Sequence of chain 1.B:
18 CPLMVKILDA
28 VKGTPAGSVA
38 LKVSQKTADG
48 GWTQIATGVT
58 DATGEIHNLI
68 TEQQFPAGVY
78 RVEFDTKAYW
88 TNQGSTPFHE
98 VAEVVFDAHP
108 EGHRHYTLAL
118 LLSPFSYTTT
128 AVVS

A small-molecule ligand and the protein it binds are described below.
Small molecule (SMILES): O=C(O)C(F)(F)C(F)(F)C(F)(F)C(F)(F)C(F)(F)C(F)(F)C(F)(F)F

Sequence of chain 1.D:
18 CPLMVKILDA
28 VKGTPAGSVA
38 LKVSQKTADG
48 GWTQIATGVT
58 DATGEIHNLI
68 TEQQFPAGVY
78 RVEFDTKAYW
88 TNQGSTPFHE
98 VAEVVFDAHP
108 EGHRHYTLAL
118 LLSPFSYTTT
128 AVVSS

Binding-site contacts:
Ligand atom C07 contacts residue LYS23 of chain 1.D at 3.4 Å.
Ligand atom C22 contacts residue LEU118 of chain 1.D at 4.0 Å (hydrophobic).
Ligand atom F23 contacts residue THR125 of chain 1.D at 4.2 Å.
Ligand atom C10 contacts residue LEU25 of chain 1.B at 4.0 Å (hydrophobic).
Ligand atom F25 contacts residue THR125 of chain 1.D at 3.2 Å.
Ligand atom C16 contacts residue ALA116 of chain 1.B at 4.0 Å (hydrophobic).
Ligand atom F20 contacts residue THR125 of chain 1.B at 3.8 Å.
Ligand atom F25 contacts residue THR125 of chain 1.B at 4.1 Å.
Ligand atom F06 contacts residue LYS23 of chain 1.B at 3.1 Å.
Ligand atom C10 contacts residue ALA116 of chain 1.B at 4.0 Å (hydrophobic).
Ligand atom F03 contacts residue LEU25 of chain 1.B at 4.0 Å.
Ligand atom F21 contacts residue LEU118 of chain 1.D at 3.8 Å.
Ligand atom F17 contacts residue LEU118 of chain 1.B at 3.8 Å.
Ligand atom F18 contacts residue LEU117 of chain 1.B at 3.9 Å.
Ligand atom F21 contacts residue LEU25 of chain 1.D at 4.0 Å.
Ligand atom C04 contacts residue LYS23 of chain 1.B at 4.0 Å.
Ligand atom F20 contacts residue LEU118 of chain 1.D at 4.2 Å.
Ligand atom F23 contacts residue LEU117 of chain 1.D at 4.2 Å.
Ligand atom F17 contacts residue LEU25 of chain 1.B at 3.5 Å.
Ligand atom F15 contacts residue ALA116 of chain 1.D at 3.0 Å.
Ligand atom F03 contacts residue ALA116 of chain 1.D at 3.3 Å.
Ligand atom F01 contacts residue LEU25 of chain 1.D at 3.6 Å.
Ligand atom F20 contacts residue LEU118 of chain 1.B at 4.0 Å.
Ligand atom C22 contacts residue THR125 of chain 1.D at 4.1 Å.
Ligand atom F25 contacts residue LEU118 of chain 1.D at 3.2 Å.
Ligand atom F01 contacts residue LYS23 of chain 1.D at 3.6 Å.
Ligand atom O09 contacts residue LYS23 of chain 1.D at 3.3 Å.
Ligand atom O08 contacts residue LYS23 of chain 1.D at 3.2 Å.
Ligand atom F21 contacts residue THR127 of chain 1.B at 3.5 Å.
Ligand atom F24 contacts residue THR127 of chain 1.D at 3.7 Å.
Ligand atom F14 contacts residue LEU25 of chain 1.D at 3.1 Å.
Ligand atom F05 contacts residue LYS23 of chain 1.B at 3.8 Å.
Ligand atom F23 contacts residue LEU118 of chain 1.D at 3.8 Å.
Ligand atom F12 contacts residue ALA116 of chain 1.B at 2.9 Å.
Ligand atom F11 contacts residue LEU25 of chain 1.B at 2.8 Å.
Ligand atom F23 contacts residue ALA116 of chain 1.D at 3.9 Å.
Ligand atom F24 contacts residue LEU118 of chain 1.B at 3.3 Å.
Ligand atom F15 contacts residue LEU25 of chain 1.B at 4.2 Å.
Ligand atom F24 contacts residue THR125 of chain 1.D at 3.9 Å.
Ligand atom F18 contacts residue ALA116 of chain 1.B at 2.8 Å.